This small molecule binds to this protein.
Small molecule (SMILES): CC(=O)N[C@@H]1[C@@H](O)[C@H](O)[C@@H](CO)O[C@H]1O

Binding-site contacts:
Ligand atom N2 contacts residue ASN145 of chain 1.E at 3.1 Å (h-bond).
Ligand atom C7 contacts residue SER143 of chain 1.E at 3.9 Å.
Ligand atom O7 contacts residue PHE144 of chain 1.E at 3.4 Å (h-bond).
Ligand atom N2 contacts residue PHE144 of chain 1.E at 4.4 Å.
Ligand atom C7 contacts residue ASN145 of chain 1.E at 3.7 Å.
Ligand atom C7 contacts residue PHE144 of chain 1.E at 4.3 Å (hydrophobic).
Ligand atom O7 contacts residue SER143 of chain 1.E at 2.9 Å (h-bond).
Ligand atom C8 contacts residue LYS156 of chain 1.E at 4.3 Å.
Ligand atom O7 contacts residue ASN124 of chain 1.E at 3.9 Å.
Ligand atom O7 contacts residue LYS156 of chain 1.E at 4.3 Å.
Ligand atom C2 contacts residue ASN145 of chain 1.E at 3.2 Å.
Ligand atom C7 contacts residue ASN124 of chain 1.E at 4.2 Å.
Ligand atom C8 contacts residue SER143 of chain 1.E at 4.2 Å.
Ligand atom C8 contacts residue ASN124 of chain 1.E at 3.8 Å.
Ligand atom O5 contacts residue ASN145 of chain 1.E at 4.3 Å.
Ligand atom O7 contacts residue ASN145 of chain 1.E at 4.1 Å.
Ligand atom C3 contacts residue ASN145 of chain 1.E at 4.5 Å.
Ligand atom C1 contacts residue ASN145 of chain 1.E at 3.3 Å.

Sequence of chain 1.E:
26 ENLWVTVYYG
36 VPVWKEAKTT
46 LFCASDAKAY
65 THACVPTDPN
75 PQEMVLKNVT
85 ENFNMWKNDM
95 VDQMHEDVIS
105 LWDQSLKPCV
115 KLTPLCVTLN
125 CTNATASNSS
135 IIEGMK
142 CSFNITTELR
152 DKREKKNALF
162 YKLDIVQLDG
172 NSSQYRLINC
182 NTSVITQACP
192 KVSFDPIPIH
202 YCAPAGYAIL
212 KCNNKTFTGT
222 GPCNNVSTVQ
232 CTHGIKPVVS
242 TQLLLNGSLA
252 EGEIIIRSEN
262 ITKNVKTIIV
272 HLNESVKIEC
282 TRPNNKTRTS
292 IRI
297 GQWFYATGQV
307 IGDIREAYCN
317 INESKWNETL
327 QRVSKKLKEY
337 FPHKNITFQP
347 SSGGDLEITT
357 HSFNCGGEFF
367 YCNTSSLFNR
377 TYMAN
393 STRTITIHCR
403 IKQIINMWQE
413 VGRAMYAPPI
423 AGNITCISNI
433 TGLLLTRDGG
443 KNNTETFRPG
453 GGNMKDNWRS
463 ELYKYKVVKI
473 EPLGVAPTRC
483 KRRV